Sequence of chain 2.I:
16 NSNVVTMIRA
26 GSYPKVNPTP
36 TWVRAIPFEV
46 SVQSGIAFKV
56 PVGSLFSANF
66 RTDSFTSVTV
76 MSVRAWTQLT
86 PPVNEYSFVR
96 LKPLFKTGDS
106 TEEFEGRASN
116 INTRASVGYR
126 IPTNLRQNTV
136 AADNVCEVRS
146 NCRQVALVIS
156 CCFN

Sequence of chain 1.L:
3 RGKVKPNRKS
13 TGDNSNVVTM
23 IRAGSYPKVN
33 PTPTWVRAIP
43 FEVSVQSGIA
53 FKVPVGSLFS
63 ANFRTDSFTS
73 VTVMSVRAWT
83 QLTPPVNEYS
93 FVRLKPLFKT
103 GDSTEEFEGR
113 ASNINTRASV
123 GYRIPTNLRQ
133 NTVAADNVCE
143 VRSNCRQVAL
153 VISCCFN

This small molecule binds to this protein.
Small molecule (SMILES): NC1N=CNc2c1ncn2[C@@H]1O[C@H](CO[P](=O)(O)O[C@H]2[C@@H](O)[C@H](n3cnc4c3NC=NC4N)O[C@@H]2CO[P](=O)(O)O[C@H]2[C@@H](O)[C@H](n3cnc4c3NC=NC4N)O[C@@H]2CO[P](=O)(O)O[C@H]2[C@@H](O)[C@H](n3cnc4c3NC=NC4N)O[C@@H]2CO[P](=O)(O)O[C@H]2[C@@H](O)[C@H](n3cnc4c3NC=NC4N)O[C@@H]2COP(=O)=O)[C@@H](O)[C@H]1O

Sequence of chain 2.L:
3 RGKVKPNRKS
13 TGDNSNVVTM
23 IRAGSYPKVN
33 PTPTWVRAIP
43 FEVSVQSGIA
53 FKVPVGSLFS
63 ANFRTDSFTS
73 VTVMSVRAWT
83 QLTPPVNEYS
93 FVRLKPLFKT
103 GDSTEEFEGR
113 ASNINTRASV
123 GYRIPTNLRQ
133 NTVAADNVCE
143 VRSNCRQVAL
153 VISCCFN

Sequence of chain 3.M:
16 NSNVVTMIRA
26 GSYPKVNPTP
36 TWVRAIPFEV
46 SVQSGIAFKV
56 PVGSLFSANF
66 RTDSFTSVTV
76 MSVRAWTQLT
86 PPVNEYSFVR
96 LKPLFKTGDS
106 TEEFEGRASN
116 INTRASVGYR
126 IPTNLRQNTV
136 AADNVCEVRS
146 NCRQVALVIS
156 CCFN

Binding-site contacts:
Ligand atom C4' contacts residue ARG79 of chain 3.M at 3.1 Å.
Ligand atom C2 contacts residue ARG10 of chain 1.L at 3.1 Å.
Ligand atom OP1 contacts residue THR21 of chain 2.I at 4.0 Å.
Ligand atom C5' contacts residue ARG79 of chain 3.M at 3.4 Å.
Ligand atom C1' contacts residue VAL38 of chain 2.L at 3.5 Å (hydrophobic).
Ligand atom C4 contacts residue ARG10 of chain 1.L at 3.1 Å.
Ligand atom C2' contacts residue SER155 of chain 3.M at 3.6 Å.
Ligand atom C4' contacts residue ALA40 of chain 3.M at 3.7 Å (hydrophobic).
Ligand atom O5' contacts residue ALA40 of chain 3.M at 3.9 Å.
Ligand atom O2' contacts residue ASN16 of chain 2.I at 2.9 Å.
Ligand atom P contacts residue SER17 of chain 2.I at 3.2 Å.
Ligand atom C5' contacts residue THR21 of chain 2.I at 3.5 Å.
Ligand atom O5' contacts residue ARG79 of chain 3.M at 3.1 Å (salt-bridge).
Ligand atom C4' contacts residue VAL19 of chain 2.I at 3.8 Å (hydrophobic).
Ligand atom O2' contacts residue THR36 of chain 2.L at 2.5 Å (h-bond).
Ligand atom P contacts residue ARG79 of chain 3.M at 4.0 Å.
Ligand atom O2' contacts residue VAL38 of chain 3.M at 2.6 Å (h-bond).
Ligand atom C2' contacts residue THR36 of chain 2.L at 3.9 Å.
Ligand atom O2' contacts residue SER17 of chain 2.I at 2.8 Å (h-bond).
Ligand atom C2' contacts residue SER17 of chain 2.I at 3.5 Å.
Ligand atom C2' contacts residue ARG10 of chain 1.L at 3.9 Å.
Ligand atom O4' contacts residue ARG79 of chain 3.M at 3.3 Å (salt-bridge).
Ligand atom O3' contacts residue SER155 of chain 3.M at 3.0 Å (h-bond).
Ligand atom C5' contacts residue SER17 of chain 2.I at 2.9 Å.
Ligand atom C2' contacts residue VAL38 of chain 3.M at 3.6 Å (hydrophobic).
Ligand atom C5' contacts residue ALA40 of chain 3.M at 3.6 Å (hydrophobic).
Ligand atom O2' contacts residue ARG39 of chain 3.M at 3.7 Å.
Ligand atom O5' contacts residue SER17 of chain 2.I at 2.4 Å (h-bond).
Ligand atom O3' contacts residue SER17 of chain 2.I at 2.9 Å (h-bond).
Ligand atom N3 contacts residue ARG10 of chain 1.L at 2.4 Å (salt-bridge).
Ligand atom C1' contacts residue ARG10 of chain 1.L at 3.5 Å.
Ligand atom C3' contacts residue SER155 of chain 3.M at 3.7 Å.
Ligand atom C4' contacts residue SER17 of chain 2.I at 3.9 Å.
Ligand atom N3 contacts residue VAL38 of chain 3.M at 4.0 Å.
Ligand atom O2' contacts residue ARG10 of chain 1.L at 3.9 Å.
Ligand atom N1 contacts residue ARG10 of chain 1.L at 3.9 Å.
Ligand atom O2' contacts residue SER155 of chain 3.M at 2.4 Å (h-bond).
Ligand atom O3' contacts residue THR36 of chain 2.L at 3.9 Å.
Ligand atom C3' contacts residue SER17 of chain 2.I at 3.8 Å.
Ligand atom N9 contacts residue ARG10 of chain 1.L at 3.6 Å (salt-bridge).